This protein binds this small molecule.
Small molecule (SMILES): CC(C)CCC[C@@H](C)[C@H]1CC[C@H]2[C@@H]3CC=C4C[C@@H](O)CC[C@]4(C)[C@H]3CC[C@]12C

Sequence of chain 1.A:
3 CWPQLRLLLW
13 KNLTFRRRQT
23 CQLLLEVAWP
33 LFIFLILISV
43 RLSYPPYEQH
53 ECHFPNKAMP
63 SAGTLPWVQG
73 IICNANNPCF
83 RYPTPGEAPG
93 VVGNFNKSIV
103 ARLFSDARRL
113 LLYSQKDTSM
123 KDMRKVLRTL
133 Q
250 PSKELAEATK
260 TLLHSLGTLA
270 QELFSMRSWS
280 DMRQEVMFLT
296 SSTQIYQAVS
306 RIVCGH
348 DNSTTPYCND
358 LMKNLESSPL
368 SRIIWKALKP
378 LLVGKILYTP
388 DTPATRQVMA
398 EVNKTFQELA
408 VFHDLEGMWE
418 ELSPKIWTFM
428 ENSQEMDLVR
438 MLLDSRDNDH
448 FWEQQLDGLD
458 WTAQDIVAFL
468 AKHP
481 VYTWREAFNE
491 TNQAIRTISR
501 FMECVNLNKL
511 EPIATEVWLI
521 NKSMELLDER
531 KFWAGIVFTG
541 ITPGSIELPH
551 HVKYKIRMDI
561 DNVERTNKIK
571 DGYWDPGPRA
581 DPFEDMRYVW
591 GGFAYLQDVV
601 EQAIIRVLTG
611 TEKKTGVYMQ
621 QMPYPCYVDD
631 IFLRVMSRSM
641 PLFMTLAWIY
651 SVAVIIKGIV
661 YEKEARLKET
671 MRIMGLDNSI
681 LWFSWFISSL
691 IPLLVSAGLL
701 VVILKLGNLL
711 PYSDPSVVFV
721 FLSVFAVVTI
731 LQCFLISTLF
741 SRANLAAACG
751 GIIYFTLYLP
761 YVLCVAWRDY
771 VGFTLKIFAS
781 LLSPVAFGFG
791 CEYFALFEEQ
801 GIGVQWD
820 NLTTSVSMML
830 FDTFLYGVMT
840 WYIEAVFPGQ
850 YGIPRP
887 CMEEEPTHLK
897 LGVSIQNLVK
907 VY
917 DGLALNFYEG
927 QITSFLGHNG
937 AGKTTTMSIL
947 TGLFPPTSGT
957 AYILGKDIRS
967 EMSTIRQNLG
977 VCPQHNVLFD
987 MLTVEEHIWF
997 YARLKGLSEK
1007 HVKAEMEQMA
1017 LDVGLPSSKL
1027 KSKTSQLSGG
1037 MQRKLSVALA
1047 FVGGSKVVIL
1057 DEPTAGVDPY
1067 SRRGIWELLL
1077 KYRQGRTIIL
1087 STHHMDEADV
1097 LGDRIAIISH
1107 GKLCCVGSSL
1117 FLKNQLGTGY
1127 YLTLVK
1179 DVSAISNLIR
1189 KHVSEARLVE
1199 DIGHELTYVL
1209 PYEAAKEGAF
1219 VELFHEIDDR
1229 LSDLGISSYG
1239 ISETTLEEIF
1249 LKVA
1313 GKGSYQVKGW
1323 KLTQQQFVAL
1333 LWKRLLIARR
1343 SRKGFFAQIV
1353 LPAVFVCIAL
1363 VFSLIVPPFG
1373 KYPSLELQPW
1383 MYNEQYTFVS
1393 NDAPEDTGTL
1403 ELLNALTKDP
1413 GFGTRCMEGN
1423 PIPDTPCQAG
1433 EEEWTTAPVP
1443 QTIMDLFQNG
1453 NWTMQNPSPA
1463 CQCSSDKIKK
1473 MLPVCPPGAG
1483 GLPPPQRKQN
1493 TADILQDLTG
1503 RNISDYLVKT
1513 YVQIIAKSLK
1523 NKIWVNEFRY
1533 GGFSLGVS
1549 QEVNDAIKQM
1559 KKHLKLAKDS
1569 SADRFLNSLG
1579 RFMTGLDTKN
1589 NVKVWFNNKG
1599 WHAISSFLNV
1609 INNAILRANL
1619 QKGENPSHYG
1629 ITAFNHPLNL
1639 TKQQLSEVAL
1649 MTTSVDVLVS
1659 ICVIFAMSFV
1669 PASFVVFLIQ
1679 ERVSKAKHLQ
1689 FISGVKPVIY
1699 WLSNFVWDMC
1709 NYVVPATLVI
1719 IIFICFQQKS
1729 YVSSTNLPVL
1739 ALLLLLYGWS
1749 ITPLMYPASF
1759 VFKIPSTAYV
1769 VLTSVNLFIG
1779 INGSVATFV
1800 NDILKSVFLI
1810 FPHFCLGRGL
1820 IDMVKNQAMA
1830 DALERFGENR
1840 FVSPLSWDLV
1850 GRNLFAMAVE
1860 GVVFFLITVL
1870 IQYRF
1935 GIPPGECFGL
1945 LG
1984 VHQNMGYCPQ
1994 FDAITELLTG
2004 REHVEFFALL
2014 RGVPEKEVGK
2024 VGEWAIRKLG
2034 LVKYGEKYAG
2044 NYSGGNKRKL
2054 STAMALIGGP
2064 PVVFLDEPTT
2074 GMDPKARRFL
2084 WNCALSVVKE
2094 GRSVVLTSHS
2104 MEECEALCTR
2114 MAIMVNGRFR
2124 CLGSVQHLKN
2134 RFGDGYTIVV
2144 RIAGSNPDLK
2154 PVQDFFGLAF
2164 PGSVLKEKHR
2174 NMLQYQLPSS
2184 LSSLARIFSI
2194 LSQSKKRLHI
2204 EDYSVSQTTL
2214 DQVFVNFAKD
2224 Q

Binding-site contacts:
Ligand atom C12 contacts residue TYR650 of chain 1.A at 4.5 Å (hydrophobic).
Ligand atom C23 contacts residue LYS657 of chain 1.A at 2.8 Å.
Ligand atom C4 contacts residue ILE752 of chain 1.A at 3.9 Å (hydrophobic).
Ligand atom C18 contacts residue ALA747 of chain 1.A at 4.2 Å (hydrophobic).
Ligand atom C19 contacts residue ALA747 of chain 1.A at 4.2 Å (hydrophobic).
Ligand atom C27 contacts residue LYS657 of chain 1.A at 2.3 Å.
Ligand atom C22 contacts residue LYS657 of chain 1.A at 4.2 Å.
Ligand atom C19 contacts residue ALA748 of chain 1.A at 4.4 Å (hydrophobic).
Ligand atom C4 contacts residue SER1772 of chain 1.A at 4.5 Å.
Ligand atom C6 contacts residue VAL1768 of chain 1.A at 4.5 Å (hydrophobic).
Ligand atom C6 contacts residue SER1772 of chain 1.A at 4.5 Å.
Ligand atom C25 contacts residue LYS657 of chain 1.A at 1.4 Å.
Ligand atom C24 contacts residue LYS657 of chain 1.A at 2.5 Å.
Ligand atom C21 contacts residue LYS657 of chain 1.A at 4.4 Å.
Ligand atom C26 contacts residue LYS657 of chain 1.A at 2.4 Å.
Ligand atom O1 contacts residue PHE755 of chain 1.A at 4.4 Å.
Ligand atom C27 contacts residue GLN24 of chain 1.A at 3.6 Å.
Ligand atom O1 contacts residue ILE752 of chain 1.A at 4.4 Å.